Sequence of chain 2.A:
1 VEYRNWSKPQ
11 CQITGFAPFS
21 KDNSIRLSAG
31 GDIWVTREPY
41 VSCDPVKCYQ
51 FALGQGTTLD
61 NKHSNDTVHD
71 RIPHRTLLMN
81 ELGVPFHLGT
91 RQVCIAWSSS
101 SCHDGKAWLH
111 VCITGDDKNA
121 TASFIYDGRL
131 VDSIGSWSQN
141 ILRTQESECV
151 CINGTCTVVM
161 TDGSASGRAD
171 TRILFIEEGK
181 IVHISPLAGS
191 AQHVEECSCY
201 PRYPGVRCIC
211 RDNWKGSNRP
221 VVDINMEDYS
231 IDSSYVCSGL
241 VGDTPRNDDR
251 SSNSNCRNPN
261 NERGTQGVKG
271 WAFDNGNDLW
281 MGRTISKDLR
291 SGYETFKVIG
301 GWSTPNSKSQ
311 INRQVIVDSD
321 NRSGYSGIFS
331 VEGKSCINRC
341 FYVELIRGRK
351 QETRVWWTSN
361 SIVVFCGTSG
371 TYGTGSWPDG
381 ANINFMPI

Binding-site contacts:
Ligand atom C5 contacts residue ASN5 of chain 2.A at 3.7 Å.
Ligand atom C8 contacts residue ASN5 of chain 2.A at 4.4 Å.
Ligand atom C6 contacts residue GLU2 of chain 2.A at 3.9 Å.
Ligand atom O7 contacts residue NAG1 of chain 2.E at 3.4 Å.
Ligand atom C7 contacts residue TYR203 of chain 2.A at 4.1 Å (hydrophobic).
Ligand atom C8 contacts residue SER7 of chain 2.A at 3.7 Å.
Ligand atom C8 contacts residue TYR203 of chain 2.A at 3.2 Å (hydrophobic).
Ligand atom O5 contacts residue ASN5 of chain 2.A at 2.3 Å (h-bond).
Ligand atom O7 contacts residue SER7 of chain 2.A at 4.3 Å.
Ligand atom C2 contacts residue ASN5 of chain 2.A at 2.5 Å.
Ligand atom C2 contacts residue SER7 of chain 2.A at 4.0 Å.
Ligand atom C7 contacts residue ASN5 of chain 2.A at 3.1 Å.
Ligand atom C7 contacts residue NAG1 of chain 2.E at 4.3 Å.
Ligand atom C4 contacts residue ASN5 of chain 2.A at 4.2 Å.
Ligand atom O7 contacts residue ASN5 of chain 2.A at 2.8 Å (h-bond).
Ligand atom C3 contacts residue ASN5 of chain 2.A at 3.8 Å.
Ligand atom C7 contacts residue SER7 of chain 2.A at 3.6 Å.
Ligand atom N2 contacts residue ASN5 of chain 2.A at 3.0 Å (h-bond).
Ligand atom N2 contacts residue SER7 of chain 2.A at 3.3 Å (h-bond).
Ligand atom C1 contacts residue SER7 of chain 2.A at 3.5 Å.
Ligand atom O6 contacts residue GLU2 of chain 2.A at 2.9 Å (salt-bridge).
Ligand atom C1 contacts residue ASN5 of chain 2.A at 1.4 Å.
Ligand atom O7 contacts residue TYR203 of chain 2.A at 4.1 Å.

A small-molecule ligand and the protein it binds are described below.
Small molecule (SMILES): CC(=O)N[C@@H]1[C@@H](O)[C@H](O)[C@@H](CO)O[C@H]1O